Sequence of chain 1.IA:
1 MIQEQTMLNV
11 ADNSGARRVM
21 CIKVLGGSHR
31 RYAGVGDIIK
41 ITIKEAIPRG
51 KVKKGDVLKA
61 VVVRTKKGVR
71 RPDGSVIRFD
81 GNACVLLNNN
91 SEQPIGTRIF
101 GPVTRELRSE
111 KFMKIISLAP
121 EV

This protein binds this small molecule.
Small molecule (SMILES): NC[C@@H]1O[C@H](O[C@H]2[C@@H](O)[C@H](O[C@@H]3[C@@H](O)[C@H](N)C[C@H](N)[C@H]3O[C@H]3O[C@H](CO)[C@@H](O)[C@H](O)[C@H]3N)O[C@@H]2CO)[C@H](N)[C@@H](O)[C@@H]1O

Binding-site contacts:
Ligand atom O41 contacts residue ARG70 of chain 1.IA at 3.5 Å.